Sequence of chain 1.A:
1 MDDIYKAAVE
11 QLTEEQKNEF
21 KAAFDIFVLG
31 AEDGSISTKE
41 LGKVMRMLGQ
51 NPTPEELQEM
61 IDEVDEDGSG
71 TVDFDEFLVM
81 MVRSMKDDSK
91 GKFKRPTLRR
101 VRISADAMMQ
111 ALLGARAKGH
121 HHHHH

This small molecule binds to this protein.
Small molecule (SMILES): O=C(O)CCCCCCNS(=O)(=O)c1cccc2c(Cl)cccc12

Binding-site contacts:
Ligand atom C10 contacts residue GLU63 of chain 1.A at 4.1 Å.
Ligand atom C10 contacts residue MET60 of chain 1.A at 3.9 Å (hydrophobic).
Ligand atom C6 contacts residue MET80 of chain 1.A at 3.6 Å (hydrophobic).
Ligand atom C6 contacts residue VAL64 of chain 1.A at 3.7 Å (hydrophobic).
Ligand atom C5 contacts residue VAL64 of chain 1.A at 4.2 Å (hydrophobic).
Ligand atom C1 contacts residue MET60 of chain 1.A at 3.7 Å (hydrophobic).
Ligand atom O2 contacts residue LEU41 of chain 1.A at 3.0 Å.
Ligand atom CL1 contacts residue MET80 of chain 1.A at 3.3 Å.
Ligand atom O2 contacts residue LEU57 of chain 1.A at 3.9 Å.
Ligand atom C4 contacts residue ARG102 of chain 1.A at 3.9 Å.
Ligand atom CL1 contacts residue GLU63 of chain 1.A at 3.4 Å.
Ligand atom N1 contacts residue MET45 of chain 1.A at 3.5 Å.
Ligand atom C7 contacts residue LEU41 of chain 1.A at 3.4 Å (hydrophobic).
Ligand atom S1 contacts residue MET45 of chain 1.A at 3.4 Å.
Ligand atom C7 contacts residue MET60 of chain 1.A at 3.9 Å (hydrophobic).
Ligand atom C8 contacts residue MET60 of chain 1.A at 3.7 Å (hydrophobic).
Ligand atom CL1 contacts residue VAL64 of chain 1.A at 3.4 Å.
Ligand atom C11 contacts residue MET45 of chain 1.A at 3.8 Å (hydrophobic).
Ligand atom S1 contacts residue MET60 of chain 1.A at 3.7 Å.
Ligand atom C15 contacts residue GLN50 of chain 1.A at 4.0 Å.
Ligand atom C4 contacts residue GLU63 of chain 1.A at 3.2 Å.
Ligand atom C5 contacts residue GLU63 of chain 1.A at 3.8 Å.
Ligand atom C7 contacts residue MET80 of chain 1.A at 3.7 Å (hydrophobic).
Ligand atom O1 contacts residue ILE103 of chain 1.A at 3.2 Å.
Ligand atom C3 contacts residue ARG102 of chain 1.A at 3.7 Å.
Ligand atom N1 contacts residue MET60 of chain 1.A at 3.8 Å.
Ligand atom O1 contacts residue MET45 of chain 1.A at 2.7 Å (h-bond).
Ligand atom C9 contacts residue MET60 of chain 1.A at 3.7 Å (hydrophobic).
Ligand atom CL1 contacts residue ARG83 of chain 1.A at 4.0 Å.
Ligand atom O2 contacts residue MET45 of chain 1.A at 3.4 Å.
Ligand atom C2 contacts residue ILE103 of chain 1.A at 4.1 Å (hydrophobic).
Ligand atom C6 contacts residue MET60 of chain 1.A at 3.7 Å (hydrophobic).
Ligand atom C5 contacts residue MET80 of chain 1.A at 3.6 Å (hydrophobic).
Ligand atom C3 contacts residue GLU63 of chain 1.A at 3.2 Å.
Ligand atom C8 contacts residue LEU41 of chain 1.A at 3.7 Å (hydrophobic).
Ligand atom C14 contacts residue GLN50 of chain 1.A at 3.6 Å.
Ligand atom C13 contacts residue MET45 of chain 1.A at 4.2 Å (hydrophobic).
Ligand atom C13 contacts residue GLN50 of chain 1.A at 4.2 Å.
Ligand atom O2 contacts residue MET60 of chain 1.A at 2.8 Å.
Ligand atom C5 contacts residue MET60 of chain 1.A at 3.7 Å (hydrophobic).